The protein below binds the small molecule below.
Small molecule (SMILES): CC(=O)N[C@@H]1[C@@H](O)[C@H](O)[C@@H](CO)O[C@H]1O

Binding-site contacts:
Ligand atom C5 contacts residue LYS181 of chain 19.J at 3.5 Å.
Ligand atom N2 contacts residue ASN259 of chain 19.K at 2.9 Å (h-bond).
Ligand atom C3 contacts residue LYS181 of chain 19.J at 4.4 Å.
Ligand atom N2 contacts residue THR116 of chain 19.J at 3.0 Å (h-bond).
Ligand atom C8 contacts residue ASN259 of chain 19.K at 4.4 Å.
Ligand atom C7 contacts residue THR116 of chain 19.J at 3.8 Å.
Ligand atom C3 contacts residue THR116 of chain 19.J at 4.0 Å.
Ligand atom O3 contacts residue THR116 of chain 19.J at 4.4 Å.
Ligand atom C1 contacts residue THR116 of chain 19.J at 4.0 Å.
Ligand atom C7 contacts residue ASN259 of chain 19.K at 3.2 Å.
Ligand atom C2 contacts residue ASN259 of chain 19.K at 2.5 Å.
Ligand atom C2 contacts residue THR116 of chain 19.J at 3.8 Å.
Ligand atom C5 contacts residue ASN259 of chain 19.K at 3.7 Å.
Ligand atom C6 contacts residue LYS181 of chain 19.J at 4.2 Å.
Ligand atom O4 contacts residue LYS181 of chain 19.J at 4.0 Å.
Ligand atom O5 contacts residue LYS181 of chain 19.J at 4.4 Å.
Ligand atom C4 contacts residue LYS181 of chain 19.J at 4.2 Å.
Ligand atom C4 contacts residue ASN259 of chain 19.K at 4.2 Å.
Ligand atom O6 contacts residue LYS181 of chain 19.J at 4.3 Å.
Ligand atom O5 contacts residue ASN259 of chain 19.K at 2.4 Å (h-bond).
Ligand atom C3 contacts residue ASN259 of chain 19.K at 3.8 Å.
Ligand atom C1 contacts residue ASN259 of chain 19.K at 1.4 Å.
Ligand atom O7 contacts residue ASN259 of chain 19.K at 3.0 Å (h-bond).
Ligand atom C8 contacts residue THR116 of chain 19.J at 3.8 Å.

Sequence of chain 19.J:
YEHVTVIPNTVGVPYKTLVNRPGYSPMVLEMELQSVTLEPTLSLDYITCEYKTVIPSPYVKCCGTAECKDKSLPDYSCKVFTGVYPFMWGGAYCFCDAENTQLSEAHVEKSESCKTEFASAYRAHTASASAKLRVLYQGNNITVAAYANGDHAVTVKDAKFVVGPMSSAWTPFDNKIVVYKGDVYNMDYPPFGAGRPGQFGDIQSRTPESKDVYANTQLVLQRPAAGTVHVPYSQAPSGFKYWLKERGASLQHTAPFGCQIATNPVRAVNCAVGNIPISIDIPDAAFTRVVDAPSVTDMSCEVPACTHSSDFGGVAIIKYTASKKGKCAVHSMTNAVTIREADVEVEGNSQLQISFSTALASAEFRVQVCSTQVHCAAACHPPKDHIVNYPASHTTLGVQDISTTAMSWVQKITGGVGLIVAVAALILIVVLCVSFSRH

Sequence of chain 19.K:
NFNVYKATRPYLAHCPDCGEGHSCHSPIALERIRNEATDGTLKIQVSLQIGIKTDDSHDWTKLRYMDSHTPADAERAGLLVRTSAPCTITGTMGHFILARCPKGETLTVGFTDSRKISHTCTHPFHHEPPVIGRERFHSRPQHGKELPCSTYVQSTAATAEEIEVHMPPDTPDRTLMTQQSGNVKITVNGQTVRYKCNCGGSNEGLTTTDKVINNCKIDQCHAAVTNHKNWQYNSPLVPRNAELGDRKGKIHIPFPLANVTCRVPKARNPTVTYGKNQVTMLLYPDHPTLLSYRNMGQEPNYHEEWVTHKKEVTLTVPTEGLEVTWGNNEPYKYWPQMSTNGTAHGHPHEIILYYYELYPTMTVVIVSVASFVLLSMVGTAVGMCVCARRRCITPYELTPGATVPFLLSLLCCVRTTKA